A protein and the small-molecule ligand that binds it are described below.
Small molecule (SMILES): Cc1cccnc1N

Binding-site contacts:
Ligand atom C contacts residue LYS82 of chain 1.A at 3.9 Å.
Ligand atom C5 contacts residue THR107 of chain 1.A at 3.9 Å.
Ligand atom C5 contacts residue GLY74 of chain 1.A at 4.2 Å.
Ligand atom C2 contacts residue GLN111 of chain 1.A at 3.6 Å.
Ligand atom C4 contacts residue ALA101 of chain 1.A at 4.1 Å (hydrophobic).
Ligand atom C contacts residue GLY74 of chain 1.A at 3.8 Å.
Ligand atom C1 contacts residue THR73 of chain 1.A at 4.5 Å.
Ligand atom N contacts residue GLN111 of chain 1.A at 4.0 Å.
Ligand atom C1 contacts residue GLY74 of chain 1.A at 4.0 Å.
Ligand atom N1 contacts residue GLY109 of chain 1.A at 3.7 Å.
Ligand atom N contacts residue THR107 of chain 1.A at 4.1 Å.
Ligand atom N contacts residue ALA103 of chain 1.A at 4.2 Å.
Ligand atom C3 contacts residue ASN102 of chain 1.A at 4.2 Å.
Ligand atom C contacts residue THR73 of chain 1.A at 3.8 Å.
Ligand atom C3 contacts residue GLY72 of chain 1.A at 3.5 Å.
Ligand atom N contacts residue ALA101 of chain 1.A at 3.9 Å.
Ligand atom C4 contacts residue ASN102 of chain 1.A at 3.6 Å.
Ligand atom C3 contacts residue ALA103 of chain 1.A at 4.1 Å (hydrophobic).
Ligand atom C2 contacts residue ALA103 of chain 1.A at 4.2 Å (hydrophobic).
Ligand atom C1 contacts residue GLN111 of chain 1.A at 3.8 Å.
Ligand atom N1 contacts residue THR107 of chain 1.A at 3.2 Å (h-bond).
Ligand atom C4 contacts residue GLN111 of chain 1.A at 3.7 Å.
Ligand atom C2 contacts residue GLY72 of chain 1.A at 3.5 Å.
Ligand atom C4 contacts residue ALA103 of chain 1.A at 4.0 Å (hydrophobic).
Ligand atom N1 contacts residue LYS82 of chain 1.A at 4.3 Å.
Ligand atom N contacts residue ASN102 of chain 1.A at 3.6 Å.
Ligand atom C5 contacts residue GLN111 of chain 1.A at 4.0 Å.
Ligand atom N1 contacts residue ASN108 of chain 1.A at 4.3 Å.
Ligand atom C2 contacts residue THR73 of chain 1.A at 4.4 Å.
Ligand atom C3 contacts residue GLN111 of chain 1.A at 3.6 Å.
Ligand atom N1 contacts residue GLY74 of chain 1.A at 4.3 Å.

Sequence of chain 1.A:
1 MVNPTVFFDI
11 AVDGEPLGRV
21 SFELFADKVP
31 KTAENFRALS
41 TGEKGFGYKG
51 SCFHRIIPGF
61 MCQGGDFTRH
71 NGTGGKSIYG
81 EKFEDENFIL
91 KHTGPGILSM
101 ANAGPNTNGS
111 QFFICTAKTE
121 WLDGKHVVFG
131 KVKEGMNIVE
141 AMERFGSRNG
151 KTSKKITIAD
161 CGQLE